Binding-site contacts:
Ligand atom C8 contacts residue ASN69 of chain 1.CA at 3.8 Å.
Ligand atom C4 contacts residue ASN69 of chain 1.CA at 4.2 Å.
Ligand atom O7 contacts residue ASN69 of chain 1.CA at 4.0 Å.
Ligand atom O5 contacts residue ASN69 of chain 1.CA at 2.3 Å (h-bond).
Ligand atom C5 contacts residue ASN69 of chain 1.CA at 3.6 Å.
Ligand atom C2 contacts residue ASN69 of chain 1.CA at 2.5 Å.
Ligand atom C7 contacts residue ASN69 of chain 1.CA at 3.4 Å.
Ligand atom N2 contacts residue ASN69 of chain 1.CA at 2.8 Å (h-bond).
Ligand atom C1 contacts residue ASN69 of chain 1.CA at 1.4 Å.
Ligand atom C3 contacts residue ASN69 of chain 1.CA at 3.8 Å.

The protein below binds the small molecule below.
Small molecule (SMILES): CC(=O)N[C@@H]1[C@@H](O)[C@H](O)[C@@H](CO)O[C@H]1O

Sequence of chain 1.CA:
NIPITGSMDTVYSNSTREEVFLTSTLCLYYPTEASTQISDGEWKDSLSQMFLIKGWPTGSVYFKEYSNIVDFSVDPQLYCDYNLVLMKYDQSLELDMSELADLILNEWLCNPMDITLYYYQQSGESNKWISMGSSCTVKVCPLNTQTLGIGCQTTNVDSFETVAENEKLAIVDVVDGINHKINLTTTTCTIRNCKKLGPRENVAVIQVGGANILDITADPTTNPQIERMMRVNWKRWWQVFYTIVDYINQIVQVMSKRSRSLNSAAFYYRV